Sequence of chain 1.A:
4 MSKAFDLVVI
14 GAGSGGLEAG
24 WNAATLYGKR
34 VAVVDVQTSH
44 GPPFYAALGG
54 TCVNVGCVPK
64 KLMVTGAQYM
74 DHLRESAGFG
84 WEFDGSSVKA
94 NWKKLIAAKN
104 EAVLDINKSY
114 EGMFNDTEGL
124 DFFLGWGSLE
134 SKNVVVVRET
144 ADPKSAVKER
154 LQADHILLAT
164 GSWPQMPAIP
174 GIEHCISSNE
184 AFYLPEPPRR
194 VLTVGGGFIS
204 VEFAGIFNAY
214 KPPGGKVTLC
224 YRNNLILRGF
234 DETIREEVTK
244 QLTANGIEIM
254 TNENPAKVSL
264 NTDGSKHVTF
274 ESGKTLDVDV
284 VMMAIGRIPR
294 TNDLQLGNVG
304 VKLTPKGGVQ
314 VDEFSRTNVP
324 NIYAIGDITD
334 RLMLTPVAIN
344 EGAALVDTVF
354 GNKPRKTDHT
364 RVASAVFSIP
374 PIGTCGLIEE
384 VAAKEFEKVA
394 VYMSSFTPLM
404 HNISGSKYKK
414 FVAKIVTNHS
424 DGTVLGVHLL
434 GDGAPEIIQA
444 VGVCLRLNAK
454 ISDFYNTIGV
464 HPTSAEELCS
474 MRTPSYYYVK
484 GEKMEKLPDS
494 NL

The small molecule below binds the protein below.
Small molecule (SMILES): c1cc2c(ccn2CCN2CCNCC2)cc1-c1ncc(C2(N3CCCC3)CCCCC2)s1

Binding-site contacts:
Ligand atom NAG contacts residue GLU21 of chain 1.A at 4.3 Å.
Ligand atom CAA contacts residue TRP24 of chain 1.A at 3.3 Å (hydrophobic).
Ligand atom CAU contacts residue MET116 of chain 1.A at 4.2 Å (hydrophobic).
Ligand atom SAM contacts residue TRP24 of chain 1.A at 3.9 Å.
Ligand atom CAR contacts residue MET116 of chain 1.A at 3.9 Å (hydrophobic).
Ligand atom NAO contacts residue TYR113 of chain 1.A at 3.7 Å.
Ligand atom CAR contacts residue TRP24 of chain 1.A at 3.9 Å (hydrophobic).
Ligand atom CAY contacts residue SER112 of chain 1.A at 3.7 Å.
Ligand atom SAM contacts residue MET116 of chain 1.A at 4.2 Å.
Ligand atom CAK contacts residue TYR113 of chain 1.A at 3.9 Å (hydrophobic).
Ligand atom CAZ contacts residue GLY115 of chain 1.A at 3.7 Å.
Ligand atom CAJ contacts residue TYR113 of chain 1.A at 3.2 Å (hydrophobic).
Ligand atom CAZ contacts residue ASP119 of chain 1.A at 3.7 Å.
Ligand atom NAV contacts residue ASP119 of chain 1.A at 3.7 Å.
Ligand atom CAX contacts residue MET116 of chain 1.A at 3.6 Å (hydrophobic).
Ligand atom CAW contacts residue MET116 of chain 1.A at 3.6 Å (hydrophobic).
Ligand atom CAN contacts residue TYR113 of chain 1.A at 3.7 Å (hydrophobic).
Ligand atom CAT contacts residue MET116 of chain 1.A at 4.2 Å (hydrophobic).
Ligand atom CAZ contacts residue MET116 of chain 1.A at 3.9 Å (hydrophobic).
Ligand atom CBA contacts residue ASP119 of chain 1.A at 4.3 Å.
Ligand atom CAI contacts residue TYR113 of chain 1.A at 3.8 Å (hydrophobic).
Ligand atom CAU contacts residue ASP119 of chain 1.A at 3.0 Å.
Ligand atom CAB contacts residue GLU21 of chain 1.A at 4.0 Å.
Ligand atom CAP contacts residue MET116 of chain 1.A at 4.0 Å (hydrophobic).
Ligand atom CAX contacts residue SER112 of chain 1.A at 3.2 Å.
Ligand atom NAV contacts residue GLY115 of chain 1.A at 4.1 Å.
Ligand atom CBG contacts residue ASP119 of chain 1.A at 4.0 Å.
Ligand atom CAH contacts residue TRP24 of chain 1.A at 4.4 Å (hydrophobic).
Ligand atom CAZ contacts residue SER112 of chain 1.A at 4.3 Å.
Ligand atom CAQ contacts residue MET116 of chain 1.A at 3.8 Å (hydrophobic).
Ligand atom NAV contacts residue MET116 of chain 1.A at 3.8 Å.
Ligand atom CAY contacts residue MET116 of chain 1.A at 3.6 Å (hydrophobic).
Ligand atom CAH contacts residue TYR113 of chain 1.A at 4.3 Å (hydrophobic).
Ligand atom NAO contacts residue MET116 of chain 1.A at 4.2 Å.
Ligand atom CAS contacts residue MET116 of chain 1.A at 3.9 Å (hydrophobic).
Ligand atom CAI contacts residue LEU20 of chain 1.A at 3.6 Å (hydrophobic).
Ligand atom CAW contacts residue SER112 of chain 1.A at 4.1 Å.
Ligand atom CAB contacts residue TRP24 of chain 1.A at 3.2 Å (hydrophobic).
Ligand atom CAT contacts residue ASP119 of chain 1.A at 3.9 Å.
Ligand atom CAH contacts residue MET116 of chain 1.A at 4.1 Å (hydrophobic).